Sequence of chain 1.A:
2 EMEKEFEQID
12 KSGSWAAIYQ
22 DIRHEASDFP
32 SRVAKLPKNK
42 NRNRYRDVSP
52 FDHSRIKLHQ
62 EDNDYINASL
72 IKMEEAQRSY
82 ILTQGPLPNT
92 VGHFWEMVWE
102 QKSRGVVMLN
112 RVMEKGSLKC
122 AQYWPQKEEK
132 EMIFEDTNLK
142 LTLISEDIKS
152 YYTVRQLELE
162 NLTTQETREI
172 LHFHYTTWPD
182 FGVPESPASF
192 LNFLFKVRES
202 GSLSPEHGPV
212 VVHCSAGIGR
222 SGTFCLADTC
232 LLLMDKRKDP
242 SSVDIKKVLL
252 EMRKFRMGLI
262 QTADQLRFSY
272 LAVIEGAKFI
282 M

Binding-site contacts:
Ligand atom N12 contacts residue ALA77 of chain 1.A at 4.3 Å.
Ligand atom C07 contacts residue GLN78 of chain 1.A at 3.9 Å.
Ligand atom C06 contacts residue ALA77 of chain 1.A at 3.9 Å (hydrophobic).
Ligand atom C08 contacts residue GLN78 of chain 1.A at 3.6 Å.
Ligand atom O09 contacts residue GLN78 of chain 1.A at 4.0 Å.
Ligand atom O02 contacts residue GLN78 of chain 1.A at 3.9 Å.
Ligand atom C11 contacts residue LYS237 of chain 1.A at 3.9 Å.
Ligand atom C01 contacts residue PRO206 of chain 1.A at 3.9 Å (hydrophobic).
Ligand atom C11 contacts residue LEU233 of chain 1.A at 4.3 Å (hydrophobic).
Ligand atom N12 contacts residue GLN78 of chain 1.A at 4.2 Å.
Ligand atom C05 contacts residue LEU233 of chain 1.A at 4.2 Å (hydrophobic).
Ligand atom N12 contacts residue LYS237 of chain 1.A at 3.0 Å.
Ligand atom N12 contacts residue GLU76 of chain 1.A at 3.0 Å (salt-bridge).
Ligand atom C11 contacts residue GLU76 of chain 1.A at 3.9 Å.
Ligand atom C03 contacts residue GLN78 of chain 1.A at 3.6 Å.
Ligand atom C06 contacts residue GLN78 of chain 1.A at 4.2 Å.
Ligand atom C05 contacts residue GLN78 of chain 1.A at 3.8 Å.
Ligand atom C04 contacts residue GLN78 of chain 1.A at 3.9 Å.
Ligand atom C05 contacts residue ALA77 of chain 1.A at 3.4 Å (hydrophobic).
Ligand atom C11 contacts residue ALA77 of chain 1.A at 3.6 Å (hydrophobic).
Ligand atom C04 contacts residue ALA77 of chain 1.A at 4.3 Å (hydrophobic).

This small molecule binds to this protein.
Small molecule (SMILES): COc1ccc(CN)cc1OC